This small molecule binds to this protein.
Small molecule (SMILES): O=c1[nH]c(=O)c2[nH+]cn([C@@H]3O[C@H](COP(=O)(O)O)[C@@H](O)[C@H]3O)c2[nH]1

Sequence of chain 2.A:
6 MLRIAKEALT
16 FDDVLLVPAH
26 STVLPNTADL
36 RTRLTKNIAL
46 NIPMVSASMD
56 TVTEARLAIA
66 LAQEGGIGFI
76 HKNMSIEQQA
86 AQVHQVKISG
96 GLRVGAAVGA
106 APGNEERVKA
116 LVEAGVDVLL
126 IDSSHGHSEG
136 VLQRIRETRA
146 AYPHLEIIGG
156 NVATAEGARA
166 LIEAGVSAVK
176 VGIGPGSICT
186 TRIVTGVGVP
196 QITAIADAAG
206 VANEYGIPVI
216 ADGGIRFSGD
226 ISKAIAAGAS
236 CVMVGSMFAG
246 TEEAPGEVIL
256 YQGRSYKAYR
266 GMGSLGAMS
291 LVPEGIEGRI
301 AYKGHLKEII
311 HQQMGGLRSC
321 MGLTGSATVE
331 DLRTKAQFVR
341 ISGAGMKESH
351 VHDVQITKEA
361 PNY

Binding-site contacts:
Ligand atom C2 contacts residue THR186 of chain 2.A at 3.5 Å.
Ligand atom N1 contacts residue NAD1 of chain 2.D at 3.6 Å.
Ligand atom C2 contacts residue CYS184 of chain 2.A at 3.1 Å (hydrophobic).
Ligand atom O3' contacts residue ASP217 of chain 2.A at 2.6 Å (salt-bridge).
Ligand atom O3P contacts residue SER182 of chain 2.A at 2.8 Å (h-bond).
Ligand atom O2 contacts residue NAD1 of chain 2.D at 3.3 Å.
Ligand atom O5' contacts residue GLY218 of chain 2.A at 3.6 Å.
Ligand atom O2 contacts residue GLU294 of chain 2.A at 3.6 Å.
Ligand atom O2' contacts residue ASP217 of chain 2.A at 2.6 Å (salt-bridge).
Ligand atom C4 contacts residue CYS184 of chain 2.A at 3.2 Å (hydrophobic).
Ligand atom O6 contacts residue GLU294 of chain 2.A at 3.5 Å (salt-bridge).
Ligand atom N7 contacts residue MET267 of chain 2.A at 3.0 Å (h-bond).
Ligand atom O6 contacts residue GLY266 of chain 2.A at 3.4 Å.
Ligand atom C3' contacts residue ASP217 of chain 2.A at 3.4 Å.
Ligand atom O3P contacts residue TYR264 of chain 2.A at 2.6 Å (h-bond).
Ligand atom N1 contacts residue GLU294 of chain 2.A at 2.8 Å (salt-bridge).
Ligand atom O2P contacts residue SER182 of chain 2.A at 2.9 Å (h-bond).
Ligand atom O1P contacts residue GLY240 of chain 2.A at 2.8 Å (h-bond).
Ligand atom O6 contacts residue GLY295 of chain 2.A at 3.5 Å.
Ligand atom C5 contacts residue CYS184 of chain 2.A at 3.5 Å (hydrophobic).
Ligand atom C6 contacts residue GLU294 of chain 2.A at 3.6 Å.
Ligand atom C2 contacts residue NAD1 of chain 2.D at 3.3 Å.
Ligand atom O1P contacts residue SER241 of chain 2.A at 3.5 Å (h-bond).
Ligand atom O3P contacts residue SER241 of chain 2.A at 3.0 Å (h-bond).
Ligand atom O3' contacts residue MET238 of chain 2.A at 3.6 Å (h-bond).
Ligand atom O6 contacts residue GLY268 of chain 2.A at 2.7 Å (h-bond).
Ligand atom C4 contacts residue NAD1 of chain 2.D at 3.4 Å.
Ligand atom O2 contacts residue CYS184 of chain 2.A at 3.2 Å.
Ligand atom O6 contacts residue MET267 of chain 2.A at 3.4 Å (h-bond).
Ligand atom O2P contacts residue GLY181 of chain 2.A at 3.3 Å.
Ligand atom O3' contacts residue ALA52 of chain 2.A at 3.3 Å.
Ligand atom O2 contacts residue THR186 of chain 2.A at 2.6 Å (h-bond).
Ligand atom N3 contacts residue CYS184 of chain 2.A at 3.2 Å (h-bond).
Ligand atom N1 contacts residue CYS184 of chain 2.A at 3.5 Å.
Ligand atom N3 contacts residue NAD1 of chain 2.D at 3.3 Å.
Ligand atom O2P contacts residue GLY219 of chain 2.A at 2.9 Å (h-bond).
Ligand atom O4' contacts residue CYS184 of chain 2.A at 3.5 Å (h-bond).
Ligand atom O5' contacts residue GLY181 of chain 2.A at 3.4 Å.
Ligand atom C4' contacts residue ASP217 of chain 2.A at 3.6 Å.
Ligand atom O2' contacts residue NAD1 of chain 2.D at 3.6 Å (h-bond).